Sequence of chain 2.A:
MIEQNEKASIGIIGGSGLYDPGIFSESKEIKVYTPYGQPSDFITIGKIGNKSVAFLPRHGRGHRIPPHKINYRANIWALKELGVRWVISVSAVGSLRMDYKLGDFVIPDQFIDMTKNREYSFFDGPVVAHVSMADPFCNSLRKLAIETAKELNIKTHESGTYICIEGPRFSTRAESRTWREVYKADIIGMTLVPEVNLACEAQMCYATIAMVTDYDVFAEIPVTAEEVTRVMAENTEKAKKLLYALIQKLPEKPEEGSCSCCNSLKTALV

A small-molecule ligand and the protein it binds are described below.
Small molecule (SMILES): CSC[C@H]1O[C@@H](n2cnc3c(N)ncnc32)[C@H](O)[C@@H]1O

Sequence of chain 2.B:
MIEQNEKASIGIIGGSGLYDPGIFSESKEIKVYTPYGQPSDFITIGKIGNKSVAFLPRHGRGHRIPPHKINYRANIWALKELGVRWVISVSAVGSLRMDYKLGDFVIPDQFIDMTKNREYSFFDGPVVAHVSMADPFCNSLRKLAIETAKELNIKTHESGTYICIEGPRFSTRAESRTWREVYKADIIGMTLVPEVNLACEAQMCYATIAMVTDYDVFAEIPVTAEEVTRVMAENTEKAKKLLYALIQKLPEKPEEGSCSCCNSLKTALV

Binding-site contacts:
Ligand atom C5 contacts residue PHE170 of chain 2.A at 3.8 Å (hydrophobic).
Ligand atom N6 contacts residue ILE188 of chain 2.A at 3.5 Å.
Ligand atom C8 contacts residue THR213 of chain 2.A at 3.8 Å.
Ligand atom C5 contacts residue ILE188 of chain 2.A at 3.8 Å (hydrophobic).
Ligand atom N1 contacts residue ILE188 of chain 2.A at 3.6 Å.
Ligand atom S5' contacts residue VAL228 of chain 2.A at 3.8 Å.
Ligand atom C3' contacts residue SO41 of chain 2.H at 3.5 Å.
Ligand atom N7 contacts residue VAL93 of chain 2.A at 3.6 Å.
Ligand atom C4' contacts residue SER16 of chain 2.A at 3.8 Å.
Ligand atom O2' contacts residue MET190 of chain 2.A at 3.0 Å (h-bond).
Ligand atom N3 contacts residue MET190 of chain 2.A at 3.6 Å.
Ligand atom C4 contacts residue PHE170 of chain 2.A at 3.8 Å (hydrophobic).
Ligand atom N6 contacts residue ASP214 of chain 2.A at 2.9 Å (salt-bridge).
Ligand atom O2' contacts residue GLY189 of chain 2.A at 3.8 Å.
Ligand atom N3 contacts residue GLY189 of chain 2.A at 3.6 Å.
Ligand atom O3' contacts residue HIS59 of chain 2.A at 3.7 Å.
Ligand atom C2' contacts residue SO41 of chain 2.H at 3.8 Å.
Ligand atom C8 contacts residue ALA92 of chain 2.A at 3.8 Å (hydrophobic).
Ligand atom N1 contacts residue PHE170 of chain 2.A at 3.7 Å.
Ligand atom C1' contacts residue ALA92 of chain 2.A at 3.4 Å (hydrophobic).
Ligand atom C6 contacts residue ILE188 of chain 2.A at 3.6 Å (hydrophobic).
Ligand atom C4' contacts residue SO41 of chain 2.H at 3.6 Å.
Ligand atom C5' contacts residue HIS130 of chain 2.B at 3.2 Å.
Ligand atom N6 contacts residue GLY94 of chain 2.A at 3.6 Å.
Ligand atom CS contacts residue SER16 of chain 2.A at 3.6 Å.
Ligand atom C8 contacts residue VAL228 of chain 2.A at 3.7 Å (hydrophobic).
Ligand atom O3' contacts residue PRO67 of chain 2.A at 3.6 Å.
Ligand atom C4 contacts residue ILE188 of chain 2.A at 3.8 Å (hydrophobic).
Ligand atom C8 contacts residue ASP214 of chain 2.A at 3.4 Å.
Ligand atom C5 contacts residue GLY94 of chain 2.A at 3.6 Å.
Ligand atom C5 contacts residue ASP214 of chain 2.A at 3.7 Å.
Ligand atom O3' contacts residue SO41 of chain 2.H at 2.6 Å (h-bond).
Ligand atom N7 contacts residue GLY94 of chain 2.A at 3.3 Å (h-bond).
Ligand atom N9 contacts residue ALA92 of chain 2.A at 3.7 Å.
Ligand atom C2 contacts residue MET190 of chain 2.A at 3.7 Å (hydrophobic).
Ligand atom O2' contacts residue SO41 of chain 2.H at 2.8 Å (h-bond).
Ligand atom N6 contacts residue ASP216 of chain 2.A at 2.9 Å (salt-bridge).
Ligand atom CS contacts residue VAL228 of chain 2.A at 3.8 Å (hydrophobic).
Ligand atom S5' contacts residue HIS130 of chain 2.B at 3.8 Å.
Ligand atom N7 contacts residue ASP214 of chain 2.A at 2.6 Å (salt-bridge).